Sequence of chain 1.B:
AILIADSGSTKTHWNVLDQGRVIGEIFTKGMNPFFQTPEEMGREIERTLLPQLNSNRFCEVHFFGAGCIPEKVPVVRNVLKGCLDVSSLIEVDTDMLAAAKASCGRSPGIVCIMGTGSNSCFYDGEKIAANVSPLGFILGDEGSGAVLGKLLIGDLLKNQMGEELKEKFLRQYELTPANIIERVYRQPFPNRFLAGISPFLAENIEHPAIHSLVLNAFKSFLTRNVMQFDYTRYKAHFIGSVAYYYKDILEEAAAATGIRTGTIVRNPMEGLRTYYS

Sequence of chain 1.A:
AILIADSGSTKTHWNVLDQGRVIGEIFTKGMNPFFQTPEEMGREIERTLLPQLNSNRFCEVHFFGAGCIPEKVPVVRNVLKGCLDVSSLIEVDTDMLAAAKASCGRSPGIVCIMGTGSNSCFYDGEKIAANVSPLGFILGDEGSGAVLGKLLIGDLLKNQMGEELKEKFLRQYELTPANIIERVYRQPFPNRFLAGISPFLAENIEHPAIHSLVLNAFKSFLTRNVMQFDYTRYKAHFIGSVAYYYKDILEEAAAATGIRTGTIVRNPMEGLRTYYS

Binding-site contacts:
Ligand atom O10 contacts residue PRO135 of chain 1.A at 4.2 Å.
Ligand atom O6 contacts residue ASP96 of chain 1.A at 2.5 Å (salt-bridge).
Ligand atom C6 contacts residue ILE114 of chain 1.A at 3.8 Å (hydrophobic).
Ligand atom O3 contacts residue ALA67 of chain 1.A at 3.6 Å.
Ligand atom C2 contacts residue GLY68 of chain 1.A at 4.1 Å.
Ligand atom O6 contacts residue ALA67 of chain 1.A at 3.7 Å.
Ligand atom C3 contacts residue GLY68 of chain 1.A at 4.1 Å.
Ligand atom C11 contacts residue THR95 of chain 1.A at 3.6 Å.
Ligand atom C3 contacts residue PRO135 of chain 1.A at 4.0 Å (hydrophobic).
Ligand atom C8 contacts residue ILE182 of chain 1.B at 3.6 Å (hydrophobic).
Ligand atom O1 contacts residue ASP142 of chain 1.A at 2.8 Å (salt-bridge).
Ligand atom C10 contacts residue ILE70 of chain 1.A at 4.1 Å (hydrophobic).
Ligand atom O5 contacts residue ASP142 of chain 1.A at 3.7 Å.
Ligand atom C4 contacts residue ASP96 of chain 1.A at 3.4 Å.
Ligand atom O7 contacts residue ASN33 of chain 1.A at 3.4 Å (h-bond).
Ligand atom C4 contacts residue ALA67 of chain 1.A at 3.7 Å (hydrophobic).
Ligand atom O4 contacts residue ASN120 of chain 1.A at 3.4 Å (h-bond).
Ligand atom C6 contacts residue SER119 of chain 1.A at 4.1 Å.
Ligand atom O5 contacts residue SER119 of chain 1.A at 3.8 Å.
Ligand atom C1 contacts residue ASP142 of chain 1.A at 3.4 Å.
Ligand atom O1 contacts residue GLY137 of chain 1.A at 3.6 Å.
Ligand atom C7 contacts residue ASN33 of chain 1.A at 4.2 Å.
Ligand atom C2 contacts residue ALA67 of chain 1.A at 4.2 Å (hydrophobic).
Ligand atom O10 contacts residue ILE70 of chain 1.A at 3.8 Å.
Ligand atom C11 contacts residue CYS69 of chain 1.A at 3.2 Å (hydrophobic).
Ligand atom C10 contacts residue PRO135 of chain 1.A at 3.9 Å (hydrophobic).
Ligand atom C1 contacts residue PRO135 of chain 1.A at 3.7 Å (hydrophobic).
Ligand atom C5 contacts residue SER119 of chain 1.A at 3.6 Å.
Ligand atom O5 contacts residue GLY118 of chain 1.A at 3.7 Å.
Ligand atom O11 contacts residue PRO135 of chain 1.A at 3.2 Å.
Ligand atom O3 contacts residue GLY68 of chain 1.A at 3.0 Å (h-bond).
Ligand atom C6 contacts residue ASP96 of chain 1.A at 3.3 Å.
Ligand atom C9 contacts residue GLY68 of chain 1.A at 3.9 Å.
Ligand atom C3 contacts residue ALA67 of chain 1.A at 4.2 Å (hydrophobic).
Ligand atom C11 contacts residue GLY68 of chain 1.A at 3.5 Å.
Ligand atom C6 contacts residue GLY118 of chain 1.A at 3.9 Å.
Ligand atom O11 contacts residue ASN120 of chain 1.A at 3.9 Å.
Ligand atom C11 contacts residue ILE70 of chain 1.A at 3.8 Å (hydrophobic).
Ligand atom C5 contacts residue ASP96 of chain 1.A at 4.0 Å.
Ligand atom O4 contacts residue ASP96 of chain 1.A at 2.4 Å (salt-bridge).

The small molecule below binds the protein below.
Small molecule (SMILES): CC(=O)N[C@@H]1[C@@H](O[C@H](C)C(=O)O)[C@H](O)[C@@H](CO)O[C@H]1O